Sequence of chain 1.A:
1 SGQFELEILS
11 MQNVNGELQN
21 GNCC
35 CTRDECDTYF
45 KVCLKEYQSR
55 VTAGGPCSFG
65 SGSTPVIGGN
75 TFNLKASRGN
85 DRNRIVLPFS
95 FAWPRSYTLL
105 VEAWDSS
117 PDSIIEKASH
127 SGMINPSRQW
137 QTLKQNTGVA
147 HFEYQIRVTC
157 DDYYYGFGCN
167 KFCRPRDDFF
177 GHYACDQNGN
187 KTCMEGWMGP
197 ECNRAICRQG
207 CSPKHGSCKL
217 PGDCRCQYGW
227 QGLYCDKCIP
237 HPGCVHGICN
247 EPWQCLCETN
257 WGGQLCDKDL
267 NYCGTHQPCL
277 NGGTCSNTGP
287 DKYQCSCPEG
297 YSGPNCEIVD

This small molecule binds to this protein.
Small molecule (SMILES): C[C@@H]1O[C@@H](O)[C@@H](O)[C@H](O)[C@@H]1O

Binding-site contacts:
Ligand atom C5 contacts residue SER292 of chain 1.A at 3.7 Å.
Ligand atom C1 contacts residue SER292 of chain 1.A at 4.4 Å.
Ligand atom C5 contacts residue GLY279 of chain 1.A at 4.1 Å.
Ligand atom O3 contacts residue THR280 of chain 1.A at 4.3 Å.
Ligand atom O5 contacts residue THR280 of chain 1.A at 2.4 Å (h-bond).
Ligand atom C5 contacts residue THR280 of chain 1.A at 3.1 Å.
Ligand atom C6 contacts residue THR280 of chain 1.A at 4.4 Å.
Ligand atom C1 contacts residue THR280 of chain 1.A at 1.4 Å.
Ligand atom C6 contacts residue PRO294 of chain 1.A at 3.6 Å (hydrophobic).
Ligand atom O5 contacts residue SER292 of chain 1.A at 3.8 Å.
Ligand atom C4 contacts residue THR280 of chain 1.A at 3.7 Å.
Ligand atom O2 contacts residue THR280 of chain 1.A at 2.8 Å (h-bond).
Ligand atom C4 contacts residue GLY278 of chain 1.A at 3.7 Å.
Ligand atom C3 contacts residue GLY278 of chain 1.A at 4.0 Å.
Ligand atom C6 contacts residue CYS293 of chain 1.A at 3.6 Å (hydrophobic).
Ligand atom C6 contacts residue SER292 of chain 1.A at 3.4 Å.
Ligand atom C3 contacts residue THR280 of chain 1.A at 3.1 Å.
Ligand atom C2 contacts residue THR280 of chain 1.A at 2.4 Å.
Ligand atom C5 contacts residue GLY278 of chain 1.A at 3.9 Å.